Binding-site contacts:
Ligand atom CL1 contacts residue SER111 of chain 1.A at 3.3 Å.
Ligand atom N1 contacts residue ILE14 of chain 1.A at 3.4 Å (h-bond).
Ligand atom C8 contacts residue NDP1 of chain 1.F at 3.6 Å.
Ligand atom N13 contacts residue NDP1 of chain 1.F at 3.9 Å.
Ligand atom N14 contacts residue CYS15 of chain 1.A at 3.1 Å (h-bond).
Ligand atom C3 contacts residue PHE58 of chain 1.A at 3.5 Å (hydrophobic).
Ligand atom N1 contacts residue NDP1 of chain 1.F at 3.7 Å.
Ligand atom N13 contacts residue CYS15 of chain 1.A at 3.9 Å.
Ligand atom C4 contacts residue NDP1 of chain 1.F at 3.8 Å.
Ligand atom N1 contacts residue ALA16 of chain 1.A at 3.8 Å.
Ligand atom C12 contacts residue PHE58 of chain 1.A at 3.5 Å (hydrophobic).
Ligand atom C16 contacts residue MET55 of chain 1.A at 4.0 Å (hydrophobic).
Ligand atom N14 contacts residue THR185 of chain 1.A at 3.4 Å (h-bond).
Ligand atom N14 contacts residue ALA16 of chain 1.A at 3.7 Å.
Ligand atom N1 contacts residue PHE58 of chain 1.A at 3.5 Å.
Ligand atom C2 contacts residue CYS15 of chain 1.A at 3.6 Å (hydrophobic).
Ligand atom N13 contacts residue PHE58 of chain 1.A at 3.6 Å.
Ligand atom N6 contacts residue ALA16 of chain 1.A at 3.8 Å.
Ligand atom C9 contacts residue ASN108 of chain 1.A at 3.4 Å.
Ligand atom N6 contacts residue ASP54 of chain 1.A at 2.6 Å (salt-bridge).
Ligand atom C11 contacts residue ILE164 of chain 1.A at 3.8 Å (hydrophobic).
Ligand atom CL1 contacts residue ASN108 of chain 1.A at 3.1 Å.
Ligand atom C3 contacts residue NDP1 of chain 1.F at 3.5 Å.
Ligand atom N13 contacts residue TYR170 of chain 1.A at 3.3 Å (h-bond).
Ligand atom C16 contacts residue ASP54 of chain 1.A at 3.5 Å.
Ligand atom C2 contacts residue ALA16 of chain 1.A at 3.8 Å (hydrophobic).
Ligand atom C10 contacts residue ASN108 of chain 1.A at 3.5 Å.
Ligand atom C3 contacts residue ILE14 of chain 1.A at 3.5 Å (hydrophobic).
Ligand atom C5 contacts residue ASP54 of chain 1.A at 3.5 Å.
Ligand atom C4 contacts residue PHE58 of chain 1.A at 3.8 Å (hydrophobic).
Ligand atom C2 contacts residue ASP54 of chain 1.A at 3.6 Å.
Ligand atom N6 contacts residue PHE58 of chain 1.A at 3.9 Å.
Ligand atom N13 contacts residue ILE14 of chain 1.A at 2.8 Å (h-bond).
Ligand atom N1 contacts residue CYS15 of chain 1.A at 3.2 Å.
Ligand atom C3 contacts residue CYS15 of chain 1.A at 3.9 Å (hydrophobic).
Ligand atom N14 contacts residue ASP54 of chain 1.A at 2.9 Å (salt-bridge).
Ligand atom C2 contacts residue PHE58 of chain 1.A at 3.9 Å (hydrophobic).
Ligand atom C15 contacts residue ASP54 of chain 1.A at 3.5 Å.
Ligand atom CL1 contacts residue ILE112 of chain 1.A at 3.6 Å.
Ligand atom N13 contacts residue ILE164 of chain 1.A at 2.9 Å (h-bond).

This small molecule binds to this protein.
Small molecule (SMILES): CCc1nc(N)nc(N)c1-c1ccc(Cl)cc1

Sequence of chain 1.A:
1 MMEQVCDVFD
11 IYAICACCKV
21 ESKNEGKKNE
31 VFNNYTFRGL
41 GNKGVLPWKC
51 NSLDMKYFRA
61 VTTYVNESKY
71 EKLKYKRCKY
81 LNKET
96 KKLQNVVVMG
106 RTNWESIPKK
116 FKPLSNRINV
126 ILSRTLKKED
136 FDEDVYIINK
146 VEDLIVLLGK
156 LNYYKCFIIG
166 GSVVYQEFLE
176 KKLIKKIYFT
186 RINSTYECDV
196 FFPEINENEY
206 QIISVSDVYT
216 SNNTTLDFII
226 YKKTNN